Binding-site contacts:
Ligand atom N3 contacts residue ASP86 of chain 1.B at 2.6 Å (salt-bridge).
Ligand atom N3 contacts residue SER45 of chain 1.B at 3.6 Å (h-bond).
Ligand atom CL2 contacts residue VAL143 of chain 1.B at 4.0 Å.
Ligand atom C2 contacts residue ASN44 of chain 1.B at 3.9 Å.
Ligand atom C15 contacts residue ASN44 of chain 1.B at 3.4 Å.
Ligand atom C11 contacts residue ASP86 of chain 1.B at 3.8 Å.
Ligand atom C11 contacts residue THR177 of chain 1.B at 3.8 Å.
Ligand atom N1 contacts residue THR177 of chain 1.B at 3.5 Å (h-bond).
Ligand atom C14 contacts residue SER45 of chain 1.B at 3.2 Å.
Ligand atom C5 contacts residue LEU100 of chain 1.B at 3.5 Å (hydrophobic).
Ligand atom C11 contacts residue ASN44 of chain 1.B at 4.0 Å.
Ligand atom N3 contacts residue THR177 of chain 1.B at 3.6 Å.
Ligand atom C14 contacts residue ASP86 of chain 1.B at 3.3 Å.
Ligand atom CL2 contacts residue MET91 of chain 1.B at 3.8 Å.
Ligand atom C1 contacts residue ASN44 of chain 1.B at 3.9 Å.
Ligand atom O1 contacts residue GLY128 of chain 1.B at 3.9 Å.
Ligand atom C15 contacts residue VAL179 of chain 1.B at 3.9 Å (hydrophobic).
Ligand atom N4 contacts residue LEU41 of chain 1.B at 3.2 Å.
Ligand atom C10 contacts residue GLY90 of chain 1.B at 3.6 Å.
Ligand atom C13 contacts residue ASN44 of chain 1.B at 3.6 Å.
Ligand atom C10 contacts residue MET91 of chain 1.B at 3.6 Å (hydrophobic).
Ligand atom C11 contacts residue ALA48 of chain 1.B at 4.0 Å (hydrophobic).
Ligand atom CL1 contacts residue ASN99 of chain 1.B at 3.5 Å.
Ligand atom C9 contacts residue ALA48 of chain 1.B at 3.8 Å (hydrophobic).
Ligand atom CL1 contacts residue PHE131 of chain 1.B at 3.6 Å.
Ligand atom C12 contacts residue ASN44 of chain 1.B at 4.0 Å.
Ligand atom C6 contacts residue PHE131 of chain 1.B at 3.7 Å (hydrophobic).
Ligand atom C4 contacts residue LEU100 of chain 1.B at 3.8 Å (hydrophobic).
Ligand atom C10 contacts residue ILE89 of chain 1.B at 4.0 Å (hydrophobic).
Ligand atom N2 contacts residue MET91 of chain 1.B at 3.8 Å.
Ligand atom N1 contacts residue ALA48 of chain 1.B at 3.2 Å.
Ligand atom CL2 contacts residue LEU100 of chain 1.B at 3.8 Å.
Ligand atom C6 contacts residue LEU100 of chain 1.B at 4.1 Å (hydrophobic).
Ligand atom CL2 contacts residue PHE131 of chain 1.B at 4.0 Å.
Ligand atom C5 contacts residue PHE131 of chain 1.B at 3.5 Å (hydrophobic).
Ligand atom C9 contacts residue MET91 of chain 1.B at 4.1 Å (hydrophobic).
Ligand atom C10 contacts residue ALA48 of chain 1.B at 3.9 Å (hydrophobic).
Ligand atom N4 contacts residue ASN44 of chain 1.B at 3.4 Å (h-bond).
Ligand atom N4 contacts residue PHE131 of chain 1.B at 3.5 Å.
Ligand atom CL1 contacts residue TYR132 of chain 1.B at 4.0 Å.

Sequence of chain 1.B:
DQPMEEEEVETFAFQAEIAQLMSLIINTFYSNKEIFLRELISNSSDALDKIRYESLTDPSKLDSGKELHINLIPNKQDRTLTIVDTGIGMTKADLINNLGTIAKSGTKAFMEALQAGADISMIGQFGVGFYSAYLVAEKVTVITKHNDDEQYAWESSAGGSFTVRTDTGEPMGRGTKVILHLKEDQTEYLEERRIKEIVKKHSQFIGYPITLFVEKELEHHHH

The protein below binds the small molecule below.
Small molecule (SMILES): COc1cc(-c2nc(C)nc3[nH]cc(C#N)c23)c(Cl)cc1Cl